A small-molecule ligand and the protein it binds are described below.
Small molecule (SMILES): CSC[C@H]1CN(Cc2c[nH]c3c(N)ncnc23)C[C@@H]1O

Sequence of chain 3.A:
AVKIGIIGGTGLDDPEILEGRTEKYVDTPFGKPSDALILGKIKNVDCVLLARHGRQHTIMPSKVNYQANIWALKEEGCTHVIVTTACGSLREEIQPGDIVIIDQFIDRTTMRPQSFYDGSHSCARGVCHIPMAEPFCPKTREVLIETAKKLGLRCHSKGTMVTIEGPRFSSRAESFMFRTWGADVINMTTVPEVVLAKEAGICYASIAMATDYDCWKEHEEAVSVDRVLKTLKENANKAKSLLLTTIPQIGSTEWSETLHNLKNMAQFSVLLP

Sequence of chain 1.A:
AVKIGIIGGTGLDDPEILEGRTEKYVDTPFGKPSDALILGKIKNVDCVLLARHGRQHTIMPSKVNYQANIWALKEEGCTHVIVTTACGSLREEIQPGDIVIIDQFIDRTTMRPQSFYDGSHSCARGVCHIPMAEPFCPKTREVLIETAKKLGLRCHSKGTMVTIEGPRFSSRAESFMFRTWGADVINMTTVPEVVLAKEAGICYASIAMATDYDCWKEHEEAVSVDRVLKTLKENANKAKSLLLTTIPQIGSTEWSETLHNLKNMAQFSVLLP

Binding-site contacts:
Ligand atom C2' contacts residue MET210 of chain 1.A at 3.6 Å (hydrophobic).
Ligand atom C10 contacts residue PO41 of chain 1.C at 3.5 Å.
Ligand atom C1' contacts residue PO41 of chain 1.C at 3.3 Å.
Ligand atom N6 contacts residue ASP236 of chain 1.A at 2.9 Å (salt-bridge).
Ligand atom C3' contacts residue PO41 of chain 1.C at 3.5 Å.
Ligand atom N3 contacts residue ILE208 of chain 1.A at 3.6 Å.
Ligand atom N6 contacts residue VAL245 of chain 1.A at 3.7 Å.
Ligand atom S contacts residue VAL250 of chain 1.A at 3.7 Å.
Ligand atom N7 contacts residue ASP234 of chain 1.A at 2.8 Å (salt-bridge).
Ligand atom C8 contacts residue THR233 of chain 1.A at 3.4 Å.
Ligand atom N7 contacts residue GLY110 of chain 1.A at 3.4 Å (h-bond).
Ligand atom N7 contacts residue THR233 of chain 1.A at 3.6 Å (h-bond).
Ligand atom C9 contacts residue ALA108 of chain 1.A at 3.7 Å (hydrophobic).
Ligand atom N1' contacts residue PO41 of chain 1.C at 2.8 Å (h-bond).
Ligand atom C5' contacts residue HIS151 of chain 3.A at 3.5 Å.
Ligand atom C4' contacts residue PO41 of chain 1.C at 3.7 Å.
Ligand atom N6 contacts residue ASP234 of chain 1.A at 3.0 Å (salt-bridge).
Ligand atom C9 contacts residue CYS109 of chain 1.A at 3.8 Å (hydrophobic).
Ligand atom C8 contacts residue ASP234 of chain 1.A at 3.6 Å.
Ligand atom O3' contacts residue THR32 of chain 1.A at 3.8 Å.
Ligand atom N1 contacts residue PHE191 of chain 1.A at 3.6 Å.
Ligand atom C4 contacts residue ILE208 of chain 1.A at 3.7 Å (hydrophobic).
Ligand atom C2 contacts residue ILE208 of chain 1.A at 3.8 Å (hydrophobic).
Ligand atom C2' contacts residue PO41 of chain 1.C at 3.6 Å.
Ligand atom C8 contacts residue CYS109 of chain 1.A at 3.6 Å (hydrophobic).
Ligand atom N6 contacts residue GLY110 of chain 1.A at 3.8 Å.
Ligand atom N7 contacts residue CYS109 of chain 1.A at 3.5 Å.
Ligand atom C10 contacts residue ALA108 of chain 1.A at 3.0 Å (hydrophobic).
Ligand atom O3' contacts residue PO41 of chain 1.C at 2.8 Å (h-bond).
Ligand atom C3' contacts residue HIS151 of chain 3.A at 3.6 Å.
Ligand atom C1' contacts residue THR32 of chain 1.A at 3.6 Å.
Ligand atom C6 contacts residue PHE191 of chain 1.A at 3.7 Å (hydrophobic).
Ligand atom N3 contacts residue ASN209 of chain 1.A at 3.4 Å.
Ligand atom CS5 contacts residue THR32 of chain 1.A at 3.8 Å.
Ligand atom C5 contacts residue GLY110 of chain 1.A at 3.5 Å.
Ligand atom O3' contacts residue PRO83 of chain 1.A at 3.6 Å.
Ligand atom C4' contacts residue THR32 of chain 1.A at 3.6 Å.
Ligand atom N1 contacts residue ILE208 of chain 1.A at 3.7 Å.
Ligand atom C6 contacts residue ASP236 of chain 1.A at 3.7 Å.
Ligand atom N1 contacts residue ASP236 of chain 1.A at 3.8 Å.